This small molecule binds to this protein.
Small molecule (SMILES): O=C(O)c1cccc(C(=O)O)c1C(=O)O

Sequence of chain 1.A:
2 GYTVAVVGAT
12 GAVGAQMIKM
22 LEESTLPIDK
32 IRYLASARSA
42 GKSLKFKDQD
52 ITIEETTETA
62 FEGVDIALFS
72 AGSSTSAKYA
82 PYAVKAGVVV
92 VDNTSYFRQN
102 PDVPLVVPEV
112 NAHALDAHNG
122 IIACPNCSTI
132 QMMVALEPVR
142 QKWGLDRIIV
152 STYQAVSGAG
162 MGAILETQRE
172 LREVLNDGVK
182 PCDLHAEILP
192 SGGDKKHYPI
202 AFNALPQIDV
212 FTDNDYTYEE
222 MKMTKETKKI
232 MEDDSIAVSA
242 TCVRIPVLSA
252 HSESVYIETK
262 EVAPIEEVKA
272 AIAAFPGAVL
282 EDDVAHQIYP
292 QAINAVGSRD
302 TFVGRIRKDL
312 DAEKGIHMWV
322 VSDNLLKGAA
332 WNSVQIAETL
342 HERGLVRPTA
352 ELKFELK

Binding-site contacts:
Ligand atom OAD contacts residue SER96 of chain 1.A at 3.5 Å.
Ligand atom OAA contacts residue ASN127 of chain 1.A at 3.5 Å (h-bond).
Ligand atom CAJ contacts residue SER96 of chain 1.A at 4.4 Å.
Ligand atom CAK contacts residue GLY73 of chain 1.A at 4.3 Å.
Ligand atom CAJ contacts residue LYS223 of chain 1.A at 3.6 Å.
Ligand atom OAF contacts residue SER96 of chain 1.A at 2.5 Å (h-bond).
Ligand atom CAJ contacts residue ASN127 of chain 1.A at 4.2 Å.
Ligand atom CAH contacts residue GLY159 of chain 1.A at 4.4 Å.
Ligand atom OAC contacts residue THR95 of chain 1.A at 3.2 Å.
Ligand atom CAL contacts residue SER96 of chain 1.A at 3.3 Å.
Ligand atom OAD contacts residue LYS223 of chain 1.A at 2.6 Å (salt-bridge).
Ligand atom OAD contacts residue ARG99 of chain 1.A at 2.9 Å (salt-bridge).
Ligand atom OAC contacts residue SER96 of chain 1.A at 2.7 Å (h-bond).
Ligand atom CAO contacts residue LYS223 of chain 1.A at 4.2 Å.
Ligand atom CAG contacts residue GLY159 of chain 1.A at 3.7 Å.
Ligand atom OAC contacts residue SER74 of chain 1.A at 3.1 Å (h-bond).
Ligand atom OAE contacts residue SER74 of chain 1.A at 2.9 Å (h-bond).
Ligand atom CAJ contacts residue ARG99 of chain 1.A at 3.6 Å.
Ligand atom OAD contacts residue ASN127 of chain 1.A at 4.4 Å.
Ligand atom OAA contacts residue ARG99 of chain 1.A at 3.0 Å (salt-bridge).
Ligand atom OAF contacts residue SER74 of chain 1.A at 3.3 Å (h-bond).
Ligand atom CAL contacts residue LYS223 of chain 1.A at 3.9 Å.
Ligand atom OAF contacts residue LYS223 of chain 1.A at 3.3 Å (salt-bridge).
Ligand atom CAL contacts residue THR95 of chain 1.A at 4.4 Å.
Ligand atom CAM contacts residue LYS223 of chain 1.A at 4.0 Å.
Ligand atom CAK contacts residue SER74 of chain 1.A at 4.1 Å.
Ligand atom OAE contacts residue GLY73 of chain 1.A at 3.5 Å.
Ligand atom OAA contacts residue ASN94 of chain 1.A at 4.4 Å.
Ligand atom CAL contacts residue SER74 of chain 1.A at 3.5 Å.